Binding-site contacts:
Ligand atom C8 contacts residue GLN926 of chain 1.B at 4.0 Å.
Ligand atom O5 contacts residue PHE718 of chain 1.B at 4.3 Å.
Ligand atom C5 contacts residue ASN717 of chain 1.B at 3.7 Å.
Ligand atom C4 contacts residue ASN717 of chain 1.B at 4.3 Å.
Ligand atom O4 contacts residue LEU922 of chain 1.B at 3.5 Å.
Ligand atom C1 contacts residue ASN717 of chain 1.B at 1.4 Å.
Ligand atom C6 contacts residue GLN926 of chain 1.B at 4.0 Å.
Ligand atom O7 contacts residue ASN925 of chain 1.B at 3.3 Å (h-bond).
Ligand atom O5 contacts residue ASN717 of chain 1.B at 2.4 Å (h-bond).
Ligand atom C1 contacts residue GLN1071 of chain 1.B at 3.3 Å.
Ligand atom C3 contacts residue ASN717 of chain 1.B at 3.8 Å.
Ligand atom C2 contacts residue GLN1071 of chain 1.B at 3.5 Å.
Ligand atom O7 contacts residue LEU922 of chain 1.B at 3.9 Å.
Ligand atom C7 contacts residue ASN925 of chain 1.B at 4.2 Å.
Ligand atom N2 contacts residue LEU922 of chain 1.B at 3.5 Å.
Ligand atom C8 contacts residue ASN717 of chain 1.B at 4.4 Å.
Ligand atom C5 contacts residue LEU922 of chain 1.B at 3.6 Å (hydrophobic).
Ligand atom C2 contacts residue LEU922 of chain 1.B at 4.2 Å (hydrophobic).
Ligand atom O6 contacts residue LEU922 of chain 1.B at 3.9 Å.
Ligand atom N2 contacts residue ASN717 of chain 1.B at 2.9 Å (h-bond).
Ligand atom C6 contacts residue LEU922 of chain 1.B at 3.7 Å (hydrophobic).
Ligand atom O7 contacts residue ASN717 of chain 1.B at 3.7 Å.
Ligand atom C2 contacts residue ASN717 of chain 1.B at 2.5 Å.
Ligand atom C1 contacts residue LEU922 of chain 1.B at 4.5 Å (hydrophobic).
Ligand atom C4 contacts residue LEU922 of chain 1.B at 4.2 Å (hydrophobic).
Ligand atom C7 contacts residue LEU922 of chain 1.B at 3.5 Å (hydrophobic).
Ligand atom O6 contacts residue GLN926 of chain 1.B at 2.7 Å (h-bond).
Ligand atom N2 contacts residue GLN1071 of chain 1.B at 4.1 Å.
Ligand atom C7 contacts residue ASN717 of chain 1.B at 3.4 Å.
Ligand atom O6 contacts residue PHE718 of chain 1.B at 3.6 Å (h-bond).
Ligand atom O7 contacts residue GLN1071 of chain 1.B at 2.8 Å (h-bond).
Ligand atom O5 contacts residue GLN1071 of chain 1.B at 3.5 Å (h-bond).
Ligand atom C8 contacts residue LEU922 of chain 1.B at 3.9 Å (hydrophobic).
Ligand atom C8 contacts residue GLN1071 of chain 1.B at 4.3 Å.
Ligand atom C8 contacts residue ASN925 of chain 1.B at 3.9 Å.
Ligand atom C7 contacts residue GLN1071 of chain 1.B at 3.6 Å.

Sequence of chain 1.B:
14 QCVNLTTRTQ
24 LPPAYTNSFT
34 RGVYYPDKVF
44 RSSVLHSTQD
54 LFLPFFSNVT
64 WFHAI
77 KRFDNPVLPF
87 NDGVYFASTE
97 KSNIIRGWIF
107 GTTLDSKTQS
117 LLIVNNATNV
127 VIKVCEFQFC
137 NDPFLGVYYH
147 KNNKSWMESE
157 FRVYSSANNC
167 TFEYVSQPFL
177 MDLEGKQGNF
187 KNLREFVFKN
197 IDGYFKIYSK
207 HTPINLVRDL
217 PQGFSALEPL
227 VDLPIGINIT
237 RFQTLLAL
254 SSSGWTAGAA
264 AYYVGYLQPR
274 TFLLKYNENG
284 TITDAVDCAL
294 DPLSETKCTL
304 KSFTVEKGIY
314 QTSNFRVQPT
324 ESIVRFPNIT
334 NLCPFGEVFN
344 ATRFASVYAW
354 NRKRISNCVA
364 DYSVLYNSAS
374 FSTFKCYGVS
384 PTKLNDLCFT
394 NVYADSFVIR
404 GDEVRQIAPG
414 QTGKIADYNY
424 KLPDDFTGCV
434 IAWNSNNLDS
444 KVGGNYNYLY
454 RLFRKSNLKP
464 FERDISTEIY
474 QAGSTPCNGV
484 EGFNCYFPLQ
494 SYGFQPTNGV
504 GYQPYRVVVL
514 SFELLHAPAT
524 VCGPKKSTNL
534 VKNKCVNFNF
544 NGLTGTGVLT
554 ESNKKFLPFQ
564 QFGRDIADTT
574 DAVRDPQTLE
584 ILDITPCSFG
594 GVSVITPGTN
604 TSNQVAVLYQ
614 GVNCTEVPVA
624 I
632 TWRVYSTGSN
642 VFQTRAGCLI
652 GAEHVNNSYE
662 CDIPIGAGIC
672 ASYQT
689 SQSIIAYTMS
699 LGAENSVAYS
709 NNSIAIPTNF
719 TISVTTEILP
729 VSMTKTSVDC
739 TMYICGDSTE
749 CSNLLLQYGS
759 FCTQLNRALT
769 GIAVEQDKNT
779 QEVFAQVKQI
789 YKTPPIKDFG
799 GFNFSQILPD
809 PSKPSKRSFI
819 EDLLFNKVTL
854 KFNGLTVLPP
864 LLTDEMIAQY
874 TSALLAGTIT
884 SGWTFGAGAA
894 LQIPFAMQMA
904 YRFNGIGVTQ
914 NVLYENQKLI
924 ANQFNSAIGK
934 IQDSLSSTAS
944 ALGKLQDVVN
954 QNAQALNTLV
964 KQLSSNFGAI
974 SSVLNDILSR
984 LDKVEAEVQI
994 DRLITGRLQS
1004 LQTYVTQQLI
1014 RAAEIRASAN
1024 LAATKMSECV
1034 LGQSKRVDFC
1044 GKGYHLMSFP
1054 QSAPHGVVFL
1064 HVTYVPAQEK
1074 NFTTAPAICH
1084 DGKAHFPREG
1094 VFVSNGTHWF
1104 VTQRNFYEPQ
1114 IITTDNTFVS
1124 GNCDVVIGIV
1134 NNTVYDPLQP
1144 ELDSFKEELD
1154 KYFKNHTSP

This small molecule binds to this protein.
Small molecule (SMILES): CC(=O)N[C@H]1[C@H](O[C@H]2[C@H](O)[C@@H](NC(C)=O)CO[C@@H]2CO)O[C@H](CO)[C@@H](O)[C@@H]1O